Binding-site contacts:
Ligand atom C06 contacts residue HIS240 of chain 1.B at 3.8 Å.
Ligand atom C02 contacts residue TYR67 of chain 1.B at 3.6 Å (hydrophobic).
Ligand atom C15 contacts residue ASP118 of chain 1.B at 3.5 Å.
Ligand atom O09 contacts residue ASN210 of chain 1.B at 2.4 Å (h-bond).
Ligand atom C18 contacts residue ASN210 of chain 1.B at 4.2 Å.
Ligand atom O08 contacts residue HIS179 of chain 1.B at 3.6 Å.
Ligand atom C15 contacts residue TRP87 of chain 1.B at 3.7 Å (hydrophobic).
Ligand atom C03 contacts residue TRP87 of chain 1.B at 4.3 Å (hydrophobic).
Ligand atom O21 contacts residue HIS116 of chain 1.B at 3.7 Å.
Ligand atom O11 contacts residue ASN210 of chain 1.B at 3.4 Å.
Ligand atom C18 contacts residue HIS116 of chain 1.B at 3.5 Å.
Ligand atom C07 contacts residue ASN210 of chain 1.B at 3.5 Å.
Ligand atom O21 contacts residue ASP117 of chain 1.B at 3.0 Å (salt-bridge).
Ligand atom C17 contacts residue ASP117 of chain 1.B at 3.6 Å.
Ligand atom C13 contacts residue HIS240 of chain 1.B at 3.7 Å.
Ligand atom O11 contacts residue HIS179 of chain 1.B at 3.8 Å.
Ligand atom O08 contacts residue ASN210 of chain 1.B at 4.0 Å.
Ligand atom C07 contacts residue GLY209 of chain 1.B at 4.2 Å.
Ligand atom C03 contacts residue HIS240 of chain 1.B at 3.4 Å.
Ligand atom C14 contacts residue ASP118 of chain 1.B at 4.0 Å.
Ligand atom C19 contacts residue HIS116 of chain 1.B at 3.8 Å.
Ligand atom C17 contacts residue HIS116 of chain 1.B at 3.6 Å.
Ligand atom C10 contacts residue HIS240 of chain 1.B at 4.2 Å.
Ligand atom F20 contacts residue HIS116 of chain 1.B at 3.1 Å.
Ligand atom C01 contacts residue HIS240 of chain 1.B at 3.5 Å.
Ligand atom C16 contacts residue HIS116 of chain 1.B at 4.1 Å.
Ligand atom C16 contacts residue TRP87 of chain 1.B at 4.1 Å (hydrophobic).
Ligand atom O09 contacts residue GLY209 of chain 1.B at 3.1 Å.
Ligand atom C01 contacts residue TYR67 of chain 1.B at 3.5 Å (hydrophobic).
Ligand atom C04 contacts residue HIS240 of chain 1.B at 3.7 Å.
Ligand atom C13 contacts residue TRP87 of chain 1.B at 3.4 Å (hydrophobic).
Ligand atom C19 contacts residue ASN210 of chain 1.B at 3.6 Å.
Ligand atom O08 contacts residue TYR201 of chain 1.B at 4.0 Å.
Ligand atom C16 contacts residue ASP117 of chain 1.B at 3.7 Å.
Ligand atom C06 contacts residue ARG205 of chain 1.B at 4.0 Å.
Ligand atom F20 contacts residue ASN210 of chain 1.B at 3.8 Å.
Ligand atom C10 contacts residue ASN210 of chain 1.B at 4.3 Å.
Ligand atom C05 contacts residue HIS240 of chain 1.B at 4.0 Å.
Ligand atom C16 contacts residue ASP118 of chain 1.B at 3.7 Å.
Ligand atom C02 contacts residue HIS240 of chain 1.B at 3.3 Å.

Sequence of chain 1.B:
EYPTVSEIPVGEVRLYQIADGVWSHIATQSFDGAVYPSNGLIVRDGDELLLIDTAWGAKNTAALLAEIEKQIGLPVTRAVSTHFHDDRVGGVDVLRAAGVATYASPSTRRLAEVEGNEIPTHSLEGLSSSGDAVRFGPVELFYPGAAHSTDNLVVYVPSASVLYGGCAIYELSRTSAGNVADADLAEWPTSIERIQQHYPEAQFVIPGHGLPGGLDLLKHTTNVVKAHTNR

This protein binds this small molecule.
Small molecule (SMILES): O=C(O)c1cccc2c1C(=O)N(c1ccc(O)c(F)c1)C2